Binding-site contacts:
Ligand atom C8 contacts residue ASP44 of chain 1.A at 4.0 Å.
Ligand atom C7 contacts residue ASP44 of chain 1.A at 3.8 Å.
Ligand atom C3 contacts residue ASP44 of chain 1.A at 3.7 Å.
Ligand atom C5 contacts residue ASN51 of chain 1.A at 3.7 Å.
Ligand atom C7 contacts residue ASN51 of chain 1.A at 3.2 Å.
Ligand atom O7 contacts residue VAL42 of chain 1.A at 3.8 Å.
Ligand atom C8 contacts residue VAL42 of chain 1.A at 3.6 Å (hydrophobic).
Ligand atom C7 contacts residue VAL42 of chain 1.A at 4.2 Å (hydrophobic).
Ligand atom C1 contacts residue ASP44 of chain 1.A at 4.0 Å.
Ligand atom C8 contacts residue PRO45 of chain 1.A at 4.3 Å (hydrophobic).
Ligand atom O7 contacts residue ASN51 of chain 1.A at 2.7 Å (h-bond).
Ligand atom C4 contacts residue ASN51 of chain 1.A at 4.3 Å.
Ligand atom C2 contacts residue ASP44 of chain 1.A at 3.7 Å.
Ligand atom C2 contacts residue ASN51 of chain 1.A at 2.5 Å.
Ligand atom C8 contacts residue LEU43 of chain 1.A at 4.3 Å (hydrophobic).
Ligand atom C8 contacts residue ASP53 of chain 1.B at 3.6 Å.
Ligand atom N2 contacts residue ASN51 of chain 1.A at 3.0 Å (h-bond).
Ligand atom C1 contacts residue ASN51 of chain 1.A at 1.5 Å.
Ligand atom C3 contacts residue ASN51 of chain 1.A at 3.8 Å.
Ligand atom N2 contacts residue ASP44 of chain 1.A at 3.0 Å (salt-bridge).
Ligand atom O5 contacts residue ASN51 of chain 1.A at 2.4 Å (h-bond).
Ligand atom O3 contacts residue ASP44 of chain 1.A at 4.2 Å.

Sequence of chain 1.B:
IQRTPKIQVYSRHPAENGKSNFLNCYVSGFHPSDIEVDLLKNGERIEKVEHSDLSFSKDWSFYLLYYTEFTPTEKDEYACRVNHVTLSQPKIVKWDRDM

A small-molecule ligand and the protein it binds are described below.
Small molecule (SMILES): CC(=O)N[C@@H]1[C@@H](O)[C@H](O)[C@@H](CO)O[C@H]1O

Sequence of chain 1.A:
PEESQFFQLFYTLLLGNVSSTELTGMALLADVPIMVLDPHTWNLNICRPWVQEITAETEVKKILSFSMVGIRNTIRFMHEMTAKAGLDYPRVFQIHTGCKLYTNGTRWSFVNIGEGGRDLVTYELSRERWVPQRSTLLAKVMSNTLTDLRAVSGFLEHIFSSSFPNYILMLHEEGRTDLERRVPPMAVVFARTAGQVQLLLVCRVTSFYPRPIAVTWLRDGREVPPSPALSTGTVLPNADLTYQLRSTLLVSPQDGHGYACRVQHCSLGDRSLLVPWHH